A small-molecule ligand and the protein it binds are described below.
Small molecule (SMILES): C[C@H]1CNCCCN1c1nccc(-c2noc([C@@]3(C)CCCc4sc(N)c(C#N)c43)n2)n1

Binding-site contacts:
Ligand atom N12 contacts residue HIS96 of chain 1.A at 3.2 Å (h-bond).
Ligand atom N12 contacts residue TYR65 of chain 1.A at 3.7 Å.
Ligand atom N17 contacts residue HIS96 of chain 1.A at 3.8 Å.
Ligand atom C8 contacts residue ASP70 of chain 1.A at 3.6 Å.
Ligand atom C32 contacts residue HIS96 of chain 1.A at 3.6 Å.
Ligand atom N17 contacts residue GLU63 of chain 1.A at 3.6 Å.
Ligand atom C20 contacts residue GLU63 of chain 1.A at 3.7 Å.
Ligand atom N15 contacts residue TYR65 of chain 1.A at 3.7 Å.
Ligand atom C32 contacts residue ASP93 of chain 1.A at 3.7 Å.
Ligand atom C29 contacts residue GLU63 of chain 1.A at 3.5 Å.
Ligand atom S9 contacts residue ASP70 of chain 1.A at 3.5 Å (salt-bridge).
Ligand atom C3 contacts residue VAL10 of chain 1.A at 3.7 Å (hydrophobic).
Ligand atom C22 contacts residue ARG69 of chain 1.A at 3.8 Å.
Ligand atom C5 contacts residue MET73 of chain 1.A at 3.5 Å (hydrophobic).
Ligand atom N28 contacts residue GLU63 of chain 1.A at 2.9 Å (salt-bridge).
Ligand atom N15 contacts residue GLU64 of chain 1.A at 2.9 Å (salt-bridge).
Ligand atom N17 contacts residue TYR97 of chain 1.A at 3.5 Å (h-bond).
Ligand atom O11 contacts residue TYR97 of chain 1.A at 3.8 Å.
Ligand atom C18 contacts residue GLU63 of chain 1.A at 3.8 Å.
Ligand atom N15 contacts residue ASP70 of chain 1.A at 2.8 Å (salt-bridge).
Ligand atom N12 contacts residue TYR97 of chain 1.A at 3.7 Å.
Ligand atom C2 contacts residue ILE101 of chain 1.A at 3.8 Å (hydrophobic).
Ligand atom N23 contacts residue GLU63 of chain 1.A at 3.7 Å.
Ligand atom S9 contacts residue VAL104 of chain 1.A at 3.6 Å.
Ligand atom N19 contacts residue GLU63 of chain 1.A at 3.8 Å.
Ligand atom N23 contacts residue GLU64 of chain 1.A at 3.0 Å (salt-bridge).
Ligand atom N24 contacts residue GLU63 of chain 1.A at 3.8 Å.
Ligand atom C30 contacts residue GLU63 of chain 1.A at 3.6 Å.
Ligand atom N15 contacts residue ARG69 of chain 1.A at 3.8 Å.
Ligand atom N14 contacts residue TYR97 of chain 1.A at 3.5 Å.
Ligand atom C13 contacts residue TYR97 of chain 1.A at 3.4 Å (hydrophobic).
Ligand atom C22 contacts residue GLU64 of chain 1.A at 3.4 Å.
Ligand atom C16 contacts residue GLU63 of chain 1.A at 3.6 Å.
Ligand atom N23 contacts residue ARG69 of chain 1.A at 3.6 Å.
Ligand atom C18 contacts residue TYR97 of chain 1.A at 3.5 Å (hydrophobic).
Ligand atom C16 contacts residue TYR97 of chain 1.A at 3.6 Å (hydrophobic).
Ligand atom C21 contacts residue GLU63 of chain 1.A at 3.7 Å.
Ligand atom S9 contacts residue MET73 of chain 1.A at 3.8 Å.
Ligand atom O11 contacts residue GLN100 of chain 1.A at 3.7 Å.
Ligand atom C26 contacts residue HIS96 of chain 1.A at 3.7 Å.

Sequence of chain 1.A:
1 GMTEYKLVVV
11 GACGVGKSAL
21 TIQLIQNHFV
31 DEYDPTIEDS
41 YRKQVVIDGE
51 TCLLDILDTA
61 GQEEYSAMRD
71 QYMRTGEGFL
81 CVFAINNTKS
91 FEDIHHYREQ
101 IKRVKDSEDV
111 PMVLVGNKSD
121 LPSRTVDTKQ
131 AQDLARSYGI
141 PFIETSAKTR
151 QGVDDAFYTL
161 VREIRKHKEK